Sequence of chain 1.D:
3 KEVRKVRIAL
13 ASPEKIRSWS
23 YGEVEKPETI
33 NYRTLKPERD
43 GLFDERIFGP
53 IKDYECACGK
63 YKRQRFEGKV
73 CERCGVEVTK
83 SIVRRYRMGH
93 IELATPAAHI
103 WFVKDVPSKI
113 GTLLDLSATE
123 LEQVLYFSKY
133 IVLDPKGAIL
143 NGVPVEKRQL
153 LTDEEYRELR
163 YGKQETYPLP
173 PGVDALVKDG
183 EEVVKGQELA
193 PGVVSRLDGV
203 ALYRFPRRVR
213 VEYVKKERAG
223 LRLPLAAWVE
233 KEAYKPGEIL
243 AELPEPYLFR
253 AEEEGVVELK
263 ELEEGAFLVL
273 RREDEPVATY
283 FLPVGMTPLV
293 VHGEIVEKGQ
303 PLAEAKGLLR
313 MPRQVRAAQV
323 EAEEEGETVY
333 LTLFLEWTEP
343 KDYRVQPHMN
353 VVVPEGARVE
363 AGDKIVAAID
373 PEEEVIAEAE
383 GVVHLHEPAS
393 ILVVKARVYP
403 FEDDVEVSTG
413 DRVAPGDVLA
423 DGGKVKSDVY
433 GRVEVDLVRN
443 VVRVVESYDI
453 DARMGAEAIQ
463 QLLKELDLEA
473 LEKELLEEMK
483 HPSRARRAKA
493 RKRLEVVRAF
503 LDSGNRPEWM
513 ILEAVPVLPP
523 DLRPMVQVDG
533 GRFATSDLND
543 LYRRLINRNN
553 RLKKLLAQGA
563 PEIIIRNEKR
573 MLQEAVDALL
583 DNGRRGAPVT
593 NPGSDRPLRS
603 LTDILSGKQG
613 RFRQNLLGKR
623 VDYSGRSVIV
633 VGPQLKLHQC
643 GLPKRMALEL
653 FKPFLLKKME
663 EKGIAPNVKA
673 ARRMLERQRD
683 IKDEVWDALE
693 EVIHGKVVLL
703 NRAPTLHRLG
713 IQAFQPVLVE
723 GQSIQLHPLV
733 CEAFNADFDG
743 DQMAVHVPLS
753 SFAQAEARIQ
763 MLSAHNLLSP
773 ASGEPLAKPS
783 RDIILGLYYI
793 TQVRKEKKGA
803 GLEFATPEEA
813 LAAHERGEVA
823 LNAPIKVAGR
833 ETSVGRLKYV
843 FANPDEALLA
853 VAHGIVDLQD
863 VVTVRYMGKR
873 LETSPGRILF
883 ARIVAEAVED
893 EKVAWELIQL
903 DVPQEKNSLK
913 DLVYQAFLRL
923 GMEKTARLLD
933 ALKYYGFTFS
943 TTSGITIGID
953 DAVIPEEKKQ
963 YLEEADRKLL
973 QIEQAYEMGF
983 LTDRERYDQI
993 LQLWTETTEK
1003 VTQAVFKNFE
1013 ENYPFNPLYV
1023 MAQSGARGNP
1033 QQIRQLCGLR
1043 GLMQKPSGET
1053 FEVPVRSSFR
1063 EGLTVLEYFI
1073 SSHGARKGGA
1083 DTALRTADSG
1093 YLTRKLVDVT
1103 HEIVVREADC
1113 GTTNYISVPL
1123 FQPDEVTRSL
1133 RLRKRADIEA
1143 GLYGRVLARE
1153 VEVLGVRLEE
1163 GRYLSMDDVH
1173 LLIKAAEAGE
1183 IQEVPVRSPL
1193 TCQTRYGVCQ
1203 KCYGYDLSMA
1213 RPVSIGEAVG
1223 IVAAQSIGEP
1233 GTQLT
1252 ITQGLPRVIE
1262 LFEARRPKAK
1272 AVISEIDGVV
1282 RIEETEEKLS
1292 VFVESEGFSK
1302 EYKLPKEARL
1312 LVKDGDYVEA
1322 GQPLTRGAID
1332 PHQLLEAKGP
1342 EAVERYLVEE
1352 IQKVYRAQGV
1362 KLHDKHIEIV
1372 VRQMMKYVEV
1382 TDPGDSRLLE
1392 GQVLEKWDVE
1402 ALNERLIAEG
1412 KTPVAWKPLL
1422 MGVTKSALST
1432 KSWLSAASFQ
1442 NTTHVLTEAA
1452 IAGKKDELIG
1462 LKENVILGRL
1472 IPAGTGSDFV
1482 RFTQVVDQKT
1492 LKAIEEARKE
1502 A

Sequence of chain 1.F:
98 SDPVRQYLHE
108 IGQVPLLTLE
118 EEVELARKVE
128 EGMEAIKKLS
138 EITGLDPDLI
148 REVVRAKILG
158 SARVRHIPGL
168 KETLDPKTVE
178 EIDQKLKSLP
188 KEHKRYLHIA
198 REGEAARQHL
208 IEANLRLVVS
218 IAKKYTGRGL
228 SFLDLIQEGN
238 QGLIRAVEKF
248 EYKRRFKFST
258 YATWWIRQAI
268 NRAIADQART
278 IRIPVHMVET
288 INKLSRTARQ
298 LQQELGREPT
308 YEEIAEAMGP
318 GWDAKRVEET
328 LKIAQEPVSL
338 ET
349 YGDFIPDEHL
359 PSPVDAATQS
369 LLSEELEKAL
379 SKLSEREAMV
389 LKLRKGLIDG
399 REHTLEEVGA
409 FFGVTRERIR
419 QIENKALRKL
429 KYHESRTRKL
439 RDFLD

This protein binds this small molecule.
Small molecule (SMILES): Nc1ccn([C@@H]2O[C@H](CO[P](=O)(O)O[C@H]3[C@@H](O)[C@H](n4ccc(=O)[nH]c4=O)O[C@@H]3CO[P](=O)(O)O[C@H]3[C@@H](O)[C@H](n4ccc(N)nc4=O)O[C@@H]3CO[P](=O)(O)O[C@H]3[C@@H](O)[C@H](n4ccc(N)nc4=O)O[C@@H]3CO[P](=O)(O)O[C@H]3[C@@H](O)[C@H](n4ccc(N)nc4=O)O[C@@H]3CO)[C@@H](O[P](=O)(O)OC[C@H]3O[C@@H](n4cnc5c(=O)nc(N)[nH]c54)[C@H](O)[C@@H]3O[P](=O)(O)OC[C@H]3O[C@@H](n4cnc5c(N)ncnc54)[C@H](O)[C@@H]3O)[C@H]2O)c(=O)n1

Sequence of chain 1.C:
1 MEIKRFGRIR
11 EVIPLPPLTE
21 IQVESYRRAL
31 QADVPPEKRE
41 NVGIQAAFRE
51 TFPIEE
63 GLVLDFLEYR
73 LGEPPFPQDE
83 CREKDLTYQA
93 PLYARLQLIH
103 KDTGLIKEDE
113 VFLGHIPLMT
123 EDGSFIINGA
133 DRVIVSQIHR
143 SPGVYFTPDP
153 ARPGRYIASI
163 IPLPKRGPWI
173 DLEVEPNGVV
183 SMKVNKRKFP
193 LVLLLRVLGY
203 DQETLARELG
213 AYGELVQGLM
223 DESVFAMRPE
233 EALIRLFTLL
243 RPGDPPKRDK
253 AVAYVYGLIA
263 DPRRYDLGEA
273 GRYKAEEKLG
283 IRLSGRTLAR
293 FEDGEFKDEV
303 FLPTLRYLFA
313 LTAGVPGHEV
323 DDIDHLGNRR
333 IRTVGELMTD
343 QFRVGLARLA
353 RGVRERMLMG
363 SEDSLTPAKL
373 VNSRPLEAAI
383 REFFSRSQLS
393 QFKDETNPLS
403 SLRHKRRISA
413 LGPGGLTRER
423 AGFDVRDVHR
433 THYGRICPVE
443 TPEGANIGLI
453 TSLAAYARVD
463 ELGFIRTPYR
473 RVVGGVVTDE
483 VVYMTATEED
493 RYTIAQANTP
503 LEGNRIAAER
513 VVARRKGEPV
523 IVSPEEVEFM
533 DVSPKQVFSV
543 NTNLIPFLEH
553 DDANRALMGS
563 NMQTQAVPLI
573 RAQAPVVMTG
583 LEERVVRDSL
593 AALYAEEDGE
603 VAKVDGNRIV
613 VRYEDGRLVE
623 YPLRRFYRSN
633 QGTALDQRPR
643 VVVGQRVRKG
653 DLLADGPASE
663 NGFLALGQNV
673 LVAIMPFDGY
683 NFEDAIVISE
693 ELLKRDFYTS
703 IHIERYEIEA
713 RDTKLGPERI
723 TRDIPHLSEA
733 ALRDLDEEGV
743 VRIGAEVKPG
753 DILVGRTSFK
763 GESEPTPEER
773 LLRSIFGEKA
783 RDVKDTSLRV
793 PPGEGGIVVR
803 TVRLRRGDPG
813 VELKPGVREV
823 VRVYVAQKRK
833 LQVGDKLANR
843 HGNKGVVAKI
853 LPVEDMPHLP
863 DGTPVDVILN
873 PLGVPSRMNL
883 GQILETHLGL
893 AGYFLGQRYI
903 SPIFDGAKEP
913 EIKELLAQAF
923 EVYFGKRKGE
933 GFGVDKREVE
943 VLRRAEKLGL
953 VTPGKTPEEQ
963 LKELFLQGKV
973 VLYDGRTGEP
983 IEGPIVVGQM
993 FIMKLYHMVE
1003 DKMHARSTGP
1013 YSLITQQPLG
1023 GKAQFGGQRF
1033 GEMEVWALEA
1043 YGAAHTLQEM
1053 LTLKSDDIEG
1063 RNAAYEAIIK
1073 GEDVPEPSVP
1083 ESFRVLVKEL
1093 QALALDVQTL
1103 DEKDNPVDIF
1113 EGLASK

Binding-site contacts:
Ligand atom P contacts residue ASN448 of chain 1.C at 3.6 Å.
Ligand atom P contacts residue LYS846 of chain 1.C at 3.8 Å.
Ligand atom O3' contacts residue ARG704 of chain 1.D at 2.8 Å (salt-bridge).
Ligand atom C4' contacts residue ASP743 of chain 1.D at 3.5 Å.
Ligand atom N4 contacts residue PHE352 of chain 1.F at 3.8 Å.
Ligand atom O2' contacts residue HIS999 of chain 1.C at 3.7 Å.
Ligand atom OP2 contacts residue ASN448 of chain 1.C at 3.5 Å (h-bond).
Ligand atom OP1 contacts residue LYS838 of chain 1.C at 3.2 Å (salt-bridge).
Ligand atom O5' contacts residue GLN567 of chain 1.C at 3.4 Å (h-bond).
Ligand atom C2 contacts residue THR339 of chain 1.F at 3.5 Å.
Ligand atom C5' contacts residue GLN393 of chain 1.C at 3.6 Å.
Ligand atom O2' contacts residue GLN393 of chain 1.C at 3.8 Å.
Ligand atom C3' contacts residue ARG704 of chain 1.D at 3.6 Å.
Ligand atom OP1 contacts residue ARG420 of chain 1.C at 3.0 Å (salt-bridge).
Ligand atom OP1 contacts residue GLN567 of chain 1.C at 2.6 Å (h-bond).
Ligand atom O3' contacts residue GLN567 of chain 1.C at 3.2 Å (h-bond).
Ligand atom OP1 contacts residue LYS846 of chain 1.C at 2.7 Å (salt-bridge).
Ligand atom O3' contacts residue LYS838 of chain 1.C at 3.6 Å.
Ligand atom OP1 contacts residue ASN448 of chain 1.C at 3.6 Å.
Ligand atom C5' contacts residue ASP743 of chain 1.D at 3.6 Å.
Ligand atom N3 contacts residue THR339 of chain 1.F at 3.7 Å.
Ligand atom O2' contacts residue ASP743 of chain 1.D at 3.7 Å.
Ligand atom O3' contacts residue MG1 of chain 1.N at 2.4 Å.
Ligand atom O2 contacts residue THR339 of chain 1.F at 3.6 Å.
Ligand atom O5' contacts residue ASN448 of chain 1.C at 3.7 Å.
Ligand atom OP2 contacts residue ASN448 of chain 1.C at 3.3 Å (h-bond).
Ligand atom O3' contacts residue ASP743 of chain 1.D at 2.7 Å (salt-bridge).
Ligand atom OP2 contacts residue ARG420 of chain 1.C at 3.1 Å (salt-bridge).
Ligand atom C4' contacts residue MG1 of chain 1.N at 3.7 Å.
Ligand atom O2' contacts residue ARG704 of chain 1.D at 3.6 Å (salt-bridge).
Ligand atom C3' contacts residue MG1 of chain 1.N at 3.4 Å.
Ligand atom P contacts residue GLN567 of chain 1.C at 3.2 Å.
Ligand atom OP1 contacts residue ILE452 of chain 1.C at 3.3 Å.
Ligand atom C2' contacts residue ARG704 of chain 1.D at 3.6 Å.
Ligand atom O2' contacts residue LYS1004 of chain 1.C at 3.7 Å.
Ligand atom O2' contacts residue GLN390 of chain 1.C at 3.5 Å (h-bond).
Ligand atom C5' contacts residue MG1 of chain 1.N at 3.4 Å.
Ligand atom C3' contacts residue ASP743 of chain 1.D at 3.7 Å.
Ligand atom O4' contacts residue HIS999 of chain 1.C at 3.6 Å.
Ligand atom C5' contacts residue ASP741 of chain 1.D at 3.8 Å.